Binding-site contacts:
Ligand atom O4P contacts residue SER353 of chain 1.E at 2.6 Å (h-bond).
Ligand atom O3 contacts residue TRP398 of chain 1.E at 3.5 Å.
Ligand atom O2P contacts residue PRO433 of chain 1.E at 3.7 Å.
Ligand atom O6 contacts residue THR349 of chain 1.E at 3.1 Å (h-bond).
Ligand atom P2 contacts residue SER435 of chain 1.E at 3.5 Å.
Ligand atom O3 contacts residue ARG432 of chain 1.E at 2.7 Å (salt-bridge).
Ligand atom O6P contacts residue GLY436 of chain 1.E at 2.8 Å (h-bond).
Ligand atom O5 contacts residue LEU347 of chain 1.E at 3.8 Å.
Ligand atom O4P contacts residue THR348 of chain 1.E at 2.5 Å (h-bond).
Ligand atom O2 contacts residue LEU347 of chain 1.E at 3.4 Å.
Ligand atom P2 contacts residue THR348 of chain 1.E at 3.5 Å.
Ligand atom C6 contacts residue SER353 of chain 1.E at 3.7 Å.
Ligand atom O6P contacts residue SER353 of chain 1.E at 3.5 Å (h-bond).
Ligand atom O3P contacts residue TRP398 of chain 1.E at 2.7 Å (h-bond).
Ligand atom O3P contacts residue ARG405 of chain 1.E at 2.7 Å (salt-bridge).
Ligand atom P2 contacts residue SER353 of chain 1.E at 3.5 Å.
Ligand atom O6 contacts residue THR348 of chain 1.E at 3.6 Å.
Ligand atom C6 contacts residue LEU347 of chain 1.E at 3.6 Å (hydrophobic).
Ligand atom O1 contacts residue GLY434 of chain 1.E at 3.8 Å.
Ligand atom P2 contacts residue THR349 of chain 1.E at 3.6 Å.
Ligand atom O4 contacts residue THR438 of chain 1.E at 3.5 Å (h-bond).
Ligand atom O4 contacts residue TYR437 of chain 1.E at 2.9 Å (h-bond).
Ligand atom P1 contacts residue ARG405 of chain 1.E at 3.4 Å.
Ligand atom O5P contacts residue THR349 of chain 1.E at 3.3 Å (h-bond).
Ligand atom O2 contacts residue GLY430 of chain 1.E at 3.5 Å (h-bond).
Ligand atom C3 contacts residue GLY434 of chain 1.E at 3.4 Å.
Ligand atom O4 contacts residue GLY434 of chain 1.E at 2.6 Å (h-bond).
Ligand atom O5P contacts residue THR350 of chain 1.E at 2.6 Å (h-bond).
Ligand atom C3 contacts residue ARG432 of chain 1.E at 3.3 Å.
Ligand atom O6P contacts residue SER435 of chain 1.E at 3.1 Å (h-bond).
Ligand atom O2P contacts residue GLY434 of chain 1.E at 2.9 Å (h-bond).
Ligand atom O5P contacts residue SER435 of chain 1.E at 2.8 Å (h-bond).
Ligand atom O3 contacts residue GLY430 of chain 1.E at 3.2 Å.
Ligand atom C6 contacts residue THR438 of chain 1.E at 3.4 Å.
Ligand atom O4 contacts residue GLY436 of chain 1.E at 3.7 Å.
Ligand atom C4 contacts residue GLY434 of chain 1.E at 3.3 Å.
Ligand atom C1 contacts residue ARG405 of chain 1.E at 3.7 Å.
Ligand atom C5 contacts residue GLY434 of chain 1.E at 3.3 Å.
Ligand atom O5P contacts residue THR348 of chain 1.E at 3.6 Å.
Ligand atom O1P contacts residue ARG405 of chain 1.E at 2.5 Å (salt-bridge).

This protein binds this small molecule.
Small molecule (SMILES): O=P(O)(O)OC[C@H]1O[C@](O)(COP(=O)(O)O)[C@@H](O)[C@@H]1O

Sequence of chain 1.E:
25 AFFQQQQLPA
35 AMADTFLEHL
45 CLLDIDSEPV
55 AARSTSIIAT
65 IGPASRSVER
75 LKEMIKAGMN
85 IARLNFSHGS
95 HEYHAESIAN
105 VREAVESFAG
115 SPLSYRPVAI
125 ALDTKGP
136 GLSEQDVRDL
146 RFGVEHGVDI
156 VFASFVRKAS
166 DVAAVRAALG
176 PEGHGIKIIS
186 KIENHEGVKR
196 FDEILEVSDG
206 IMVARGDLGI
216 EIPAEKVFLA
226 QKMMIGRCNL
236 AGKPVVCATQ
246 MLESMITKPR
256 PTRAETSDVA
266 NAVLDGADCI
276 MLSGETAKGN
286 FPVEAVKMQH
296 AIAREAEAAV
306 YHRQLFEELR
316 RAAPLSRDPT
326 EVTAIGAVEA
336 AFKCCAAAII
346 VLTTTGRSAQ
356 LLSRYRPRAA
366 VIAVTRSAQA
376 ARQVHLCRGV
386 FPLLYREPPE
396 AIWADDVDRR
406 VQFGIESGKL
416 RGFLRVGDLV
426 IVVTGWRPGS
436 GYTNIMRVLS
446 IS